Sequence of chain 1.C:
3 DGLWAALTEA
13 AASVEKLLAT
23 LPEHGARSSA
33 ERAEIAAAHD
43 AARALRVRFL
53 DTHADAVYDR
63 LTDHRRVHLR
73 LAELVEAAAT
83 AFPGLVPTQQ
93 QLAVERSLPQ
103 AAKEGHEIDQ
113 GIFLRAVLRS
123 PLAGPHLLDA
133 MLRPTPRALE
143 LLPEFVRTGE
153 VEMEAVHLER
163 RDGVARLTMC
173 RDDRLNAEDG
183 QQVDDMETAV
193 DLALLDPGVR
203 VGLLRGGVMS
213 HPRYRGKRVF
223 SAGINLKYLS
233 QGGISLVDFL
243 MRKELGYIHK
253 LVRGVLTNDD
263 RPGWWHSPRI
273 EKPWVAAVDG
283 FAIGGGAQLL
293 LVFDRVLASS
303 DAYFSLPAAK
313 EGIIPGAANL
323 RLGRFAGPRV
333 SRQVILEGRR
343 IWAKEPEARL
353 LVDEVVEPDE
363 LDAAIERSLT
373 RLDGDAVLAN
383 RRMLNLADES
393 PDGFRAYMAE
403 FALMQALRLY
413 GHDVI

This protein binds this small molecule.
Small molecule (SMILES): CC(C)(CO[P](=O)(O)O[P](=O)(O)OC[C@H]1O[C@@H](n2cnc3c(N)ncnc32)[C@H](O)[C@@H]1OP(=O)(O)O)[C@@H](O)C(=O)NCCC(=O)NCCNC(=O)Cc1cc(O)cc(O)c1

Binding-site contacts:
Ligand atom OAD contacts residue GLY225 of chain 1.C at 3.2 Å.
Ligand atom CAH contacts residue GLN290 of chain 1.C at 3.5 Å.
Ligand atom O2' contacts residue LYS229 of chain 1.C at 2.9 Å (salt-bridge).
Ligand atom NAA contacts residue OXY1 of chain 1.H at 3.0 Å (h-bond).
Ligand atom CAG contacts residue ILE316 of chain 1.C at 3.5 Å (hydrophobic).
Ligand atom CAH contacts residue LEU242 of chain 1.C at 3.4 Å (hydrophobic).
Ligand atom N1A contacts residue ALA179 of chain 1.C at 3.2 Å.
Ligand atom OAK contacts residue ILE316 of chain 1.C at 3.4 Å (h-bond).
Ligand atom OAL contacts residue LYS245 of chain 1.C at 2.7 Å.
Ligand atom C6P contacts residue ALA224 of chain 1.C at 3.4 Å (hydrophobic).
Ligand atom O9A contacts residue LYS229 of chain 1.C at 3.2 Å (salt-bridge).
Ligand atom C2P contacts residue ILE226 of chain 1.C at 3.4 Å (hydrophobic).
Ligand atom CAI contacts residue GLN290 of chain 1.C at 3.4 Å.
Ligand atom OAL contacts residue GLU180 of chain 1.C at 2.8 Å (salt-bridge).
Ligand atom CAJ contacts residue GLN290 of chain 1.C at 3.5 Å.
Ligand atom C5' contacts residue LEU177 of chain 1.C at 3.5 Å (hydrophobic).
Ligand atom O4A contacts residue TYR216 of chain 1.C at 2.9 Å (h-bond).
Ligand atom C3P contacts residue OXY1 of chain 1.H at 3.5 Å.
Ligand atom CAG contacts residue GLN290 of chain 1.C at 3.6 Å.
Ligand atom N6A contacts residue ALA224 of chain 1.C at 3.2 Å (h-bond).
Ligand atom N1A contacts residue ASN227 of chain 1.C at 3.2 Å.
Ligand atom O8A contacts residue HIS213 of chain 1.C at 3.5 Å (h-bond).
Ligand atom C2A contacts residue ALA179 of chain 1.C at 3.3 Å (hydrophobic).
Ligand atom OAK contacts residue GLY318 of chain 1.C at 2.9 Å (h-bond).
Ligand atom CAC contacts residue ILE226 of chain 1.C at 3.6 Å (hydrophobic).
Ligand atom N4P contacts residue ALA224 of chain 1.C at 3.0 Å (h-bond).
Ligand atom C2A contacts residue ASN227 of chain 1.C at 3.1 Å.
Ligand atom O3' contacts residue HIS213 of chain 1.C at 3.5 Å.
Ligand atom OAK contacts residue LEU242 of chain 1.C at 3.1 Å.
Ligand atom CAE contacts residue ILE226 of chain 1.C at 3.4 Å (hydrophobic).
Ligand atom C4' contacts residue HIS213 of chain 1.C at 3.3 Å.
Ligand atom O4' contacts residue LEU177 of chain 1.C at 3.3 Å.
Ligand atom N6A contacts residue ILE226 of chain 1.C at 2.9 Å (h-bond).
Ligand atom CAB contacts residue ILE226 of chain 1.C at 3.3 Å (hydrophobic).
Ligand atom NAA contacts residue ILE226 of chain 1.C at 3.5 Å.
Ligand atom C13 contacts residue PHE283 of chain 1.C at 3.6 Å (hydrophobic).
Ligand atom OAD contacts residue ILE226 of chain 1.C at 2.6 Å (h-bond).
Ligand atom OAD contacts residue GLY287 of chain 1.C at 3.3 Å (h-bond).
Ligand atom CAH contacts residue GLY318 of chain 1.C at 3.6 Å.
Ligand atom C5' contacts residue HIS213 of chain 1.C at 3.5 Å.